This protein binds this small molecule.
Small molecule (SMILES): CC(=O)N[C@@H]1[C@@H](O)[C@H](O)[C@@H](CO)O[C@H]1O

Binding-site contacts:
Ligand atom O6 contacts residue ASN212 of chain 46.B at 4.4 Å.
Ligand atom C2 contacts residue ASN212 of chain 46.B at 2.5 Å.
Ligand atom O7 contacts residue ASN212 of chain 46.B at 4.5 Å.
Ligand atom C1 contacts residue ILE211 of chain 46.B at 4.1 Å (hydrophobic).
Ligand atom C1 contacts residue ASN212 of chain 46.B at 1.4 Å.
Ligand atom O5 contacts residue ASN212 of chain 46.B at 2.4 Å (h-bond).
Ligand atom C3 contacts residue ASN212 of chain 46.B at 3.8 Å.
Ligand atom C7 contacts residue ASN212 of chain 46.B at 3.9 Å.
Ligand atom N2 contacts residue ILE211 of chain 46.B at 4.0 Å.
Ligand atom N2 contacts residue ASN212 of chain 46.B at 2.9 Å (h-bond).
Ligand atom C4 contacts residue ASN212 of chain 46.B at 4.2 Å.
Ligand atom C5 contacts residue ASN212 of chain 46.B at 3.7 Å.

Sequence of chain 46.B:
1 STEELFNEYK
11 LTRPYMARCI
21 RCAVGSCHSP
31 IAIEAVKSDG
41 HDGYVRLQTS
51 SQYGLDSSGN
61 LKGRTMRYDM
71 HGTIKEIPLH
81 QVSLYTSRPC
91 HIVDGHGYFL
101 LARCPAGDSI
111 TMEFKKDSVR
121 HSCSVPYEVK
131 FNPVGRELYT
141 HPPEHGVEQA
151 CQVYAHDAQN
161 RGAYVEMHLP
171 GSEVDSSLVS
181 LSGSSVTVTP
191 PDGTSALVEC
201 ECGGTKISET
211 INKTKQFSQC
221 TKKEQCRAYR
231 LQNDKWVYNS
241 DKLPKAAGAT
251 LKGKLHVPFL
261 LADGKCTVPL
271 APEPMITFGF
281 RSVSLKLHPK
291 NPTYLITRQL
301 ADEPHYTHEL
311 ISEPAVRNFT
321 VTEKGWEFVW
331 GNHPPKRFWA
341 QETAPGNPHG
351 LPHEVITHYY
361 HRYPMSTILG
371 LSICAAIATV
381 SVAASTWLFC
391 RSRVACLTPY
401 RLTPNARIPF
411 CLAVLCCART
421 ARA